The protein below binds the small molecule below.
Small molecule (SMILES): Nc1nc2c(ncn2[C@H]2C[C@H](O)[C@@H](CO[P](=O)(O)O[P](=O)(O)OP(=O)(O)O)O2)c(=O)[nH]1

Sequence of chain 1.B:
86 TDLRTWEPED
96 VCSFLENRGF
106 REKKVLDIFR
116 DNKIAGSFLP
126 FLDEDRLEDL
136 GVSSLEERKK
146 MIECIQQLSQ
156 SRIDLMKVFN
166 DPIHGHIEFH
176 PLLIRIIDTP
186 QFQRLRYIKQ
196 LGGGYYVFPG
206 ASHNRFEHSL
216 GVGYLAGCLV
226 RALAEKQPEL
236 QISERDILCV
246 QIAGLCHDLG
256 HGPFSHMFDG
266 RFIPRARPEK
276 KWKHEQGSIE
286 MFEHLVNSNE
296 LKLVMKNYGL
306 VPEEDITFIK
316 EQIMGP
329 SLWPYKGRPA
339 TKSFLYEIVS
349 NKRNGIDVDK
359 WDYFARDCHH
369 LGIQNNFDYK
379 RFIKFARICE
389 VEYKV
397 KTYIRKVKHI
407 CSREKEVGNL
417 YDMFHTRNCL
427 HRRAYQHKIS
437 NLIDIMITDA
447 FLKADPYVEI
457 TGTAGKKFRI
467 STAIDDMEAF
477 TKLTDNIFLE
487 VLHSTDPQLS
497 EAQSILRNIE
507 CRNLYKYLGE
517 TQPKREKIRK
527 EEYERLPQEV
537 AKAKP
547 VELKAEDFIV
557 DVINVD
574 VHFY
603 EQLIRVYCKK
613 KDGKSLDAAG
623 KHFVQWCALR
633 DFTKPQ

Binding-site contacts:
Ligand atom O2G contacts residue ARG89 of chain 1.B at 2.7 Å (salt-bridge).
Ligand atom PG contacts residue LYS162 of chain 1.B at 3.2 Å.
Ligand atom N2 contacts residue ASP183 of chain 1.B at 3.0 Å (salt-bridge).
Ligand atom C6 contacts residue ASP183 of chain 1.B at 3.6 Å.
Ligand atom C5 contacts residue PHE164 of chain 1.B at 3.3 Å (hydrophobic).
Ligand atom O6 contacts residue ARG191 of chain 1.B at 2.9 Å (salt-bridge).
Ligand atom O4' contacts residue ARG508 of chain 1.A at 3.3 Å (salt-bridge).
Ligand atom C4 contacts residue PHE164 of chain 1.B at 3.3 Å (hydrophobic).
Ligand atom O1A contacts residue ARG508 of chain 1.A at 3.1 Å (salt-bridge).
Ligand atom N1 contacts residue ARG508 of chain 1.A at 3.6 Å.
Ligand atom N9 contacts residue PHE164 of chain 1.B at 3.3 Å.
Ligand atom N2 contacts residue ARG508 of chain 1.A at 3.4 Å.
Ligand atom O2A contacts residue LYS162 of chain 1.B at 2.9 Å (salt-bridge).
Ligand atom C5 contacts residue ARG191 of chain 1.B at 3.6 Å.
Ligand atom O1B contacts residue ILE435 of chain 1.A at 3.5 Å.
Ligand atom C5 contacts residue TYR201 of chain 1.A at 3.6 Å (hydrophobic).
Ligand atom O1B contacts residue LYS434 of chain 1.A at 3.3 Å (salt-bridge).
Ligand atom N9 contacts residue VAL202 of chain 1.A at 3.6 Å.
Ligand atom O6 contacts residue GLN188 of chain 1.B at 3.1 Å (h-bond).
Ligand atom C8 contacts residue PHE164 of chain 1.B at 3.3 Å (hydrophobic).
Ligand atom O3G contacts residue LYS162 of chain 1.B at 3.0 Å (salt-bridge).
Ligand atom O6 contacts residue ASP183 of chain 1.B at 3.7 Å.
Ligand atom O3' contacts residue VAL163 of chain 1.B at 3.0 Å (h-bond).
Ligand atom N3 contacts residue ARG508 of chain 1.A at 3.6 Å.
Ligand atom C6 contacts residue ARG508 of chain 1.A at 3.7 Å.
Ligand atom C1' contacts residue VAL202 of chain 1.A at 3.3 Å (hydrophobic).
Ligand atom C8 contacts residue TYR201 of chain 1.A at 3.1 Å (hydrophobic).
Ligand atom C8 contacts residue VAL202 of chain 1.A at 3.2 Å (hydrophobic).
Ligand atom C2 contacts residue ARG508 of chain 1.A at 3.4 Å.
Ligand atom N7 contacts residue ARG191 of chain 1.B at 3.1 Å (salt-bridge).
Ligand atom O6 contacts residue PHE211 of chain 1.B at 3.6 Å.
Ligand atom C2 contacts residue ASP183 of chain 1.B at 3.5 Å.
Ligand atom N9 contacts residue TYR201 of chain 1.A at 3.6 Å (h-bond).
Ligand atom N7 contacts residue PHE164 of chain 1.B at 3.3 Å.
Ligand atom C4 contacts residue ARG508 of chain 1.A at 3.5 Å.
Ligand atom O2B contacts residue LYS162 of chain 1.B at 3.6 Å (salt-bridge).
Ligand atom O1G contacts residue LYS162 of chain 1.B at 2.3 Å (salt-bridge).
Ligand atom C6 contacts residue ARG191 of chain 1.B at 3.7 Å.
Ligand atom N1 contacts residue ASP183 of chain 1.B at 2.8 Å (salt-bridge).
Ligand atom N7 contacts residue TYR201 of chain 1.A at 3.1 Å (h-bond).

Sequence of chain 1.A:
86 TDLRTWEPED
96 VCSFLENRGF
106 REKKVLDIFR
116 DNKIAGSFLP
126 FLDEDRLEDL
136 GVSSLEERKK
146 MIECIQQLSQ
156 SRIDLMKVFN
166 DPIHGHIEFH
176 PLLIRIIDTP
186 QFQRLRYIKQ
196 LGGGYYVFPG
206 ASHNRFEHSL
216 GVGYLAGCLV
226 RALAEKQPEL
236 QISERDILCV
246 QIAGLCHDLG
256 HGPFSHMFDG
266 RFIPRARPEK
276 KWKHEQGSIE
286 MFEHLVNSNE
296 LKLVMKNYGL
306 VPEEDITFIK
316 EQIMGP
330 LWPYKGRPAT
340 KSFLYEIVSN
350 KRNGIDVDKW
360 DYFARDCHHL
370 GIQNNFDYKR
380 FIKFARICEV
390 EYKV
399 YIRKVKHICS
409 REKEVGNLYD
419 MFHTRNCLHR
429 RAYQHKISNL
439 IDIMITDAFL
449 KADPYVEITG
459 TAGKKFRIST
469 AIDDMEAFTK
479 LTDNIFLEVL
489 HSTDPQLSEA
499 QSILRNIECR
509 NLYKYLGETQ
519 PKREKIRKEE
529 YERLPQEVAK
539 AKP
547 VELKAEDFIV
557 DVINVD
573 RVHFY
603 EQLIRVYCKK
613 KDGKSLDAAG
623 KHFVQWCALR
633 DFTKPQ